Binding-site contacts:
Ligand atom C8 contacts residue ALA134 of chain 2.B at 4.1 Å (hydrophobic).
Ligand atom C6 contacts residue LYS133 of chain 2.B at 4.2 Å.
Ligand atom C1 contacts residue LYS133 of chain 2.B at 3.3 Å.
Ligand atom O7 contacts residue ASN136 of chain 2.B at 4.4 Å.
Ligand atom C8 contacts residue ARG221 of chain 2.B at 4.2 Å.
Ligand atom C7 contacts residue LYS133 of chain 2.B at 3.9 Å.
Ligand atom C6 contacts residue ASN140 of chain 2.B at 4.0 Å.
Ligand atom C8 contacts residue LYS133 of chain 2.B at 3.9 Å.
Ligand atom C2 contacts residue LYS133 of chain 2.B at 3.7 Å.
Ligand atom N2 contacts residue ASN136 of chain 2.B at 2.9 Å (h-bond).
Ligand atom O6 contacts residue ASN140 of chain 2.B at 2.7 Å (h-bond).
Ligand atom O5 contacts residue ASN136 of chain 2.B at 2.4 Å (h-bond).
Ligand atom C3 contacts residue LYS133 of chain 2.B at 4.3 Å.
Ligand atom C2 contacts residue ASN136 of chain 2.B at 2.5 Å.
Ligand atom C1 contacts residue ASN136 of chain 2.B at 1.4 Å.
Ligand atom N2 contacts residue LYS133 of chain 2.B at 2.9 Å (salt-bridge).
Ligand atom C3 contacts residue ASN136 of chain 2.B at 3.8 Å.
Ligand atom C4 contacts residue ASN136 of chain 2.B at 4.3 Å.
Ligand atom C5 contacts residue ASN136 of chain 2.B at 3.6 Å.
Ligand atom O5 contacts residue ASN140 of chain 2.B at 3.7 Å.
Ligand atom C5 contacts residue ASN140 of chain 2.B at 4.4 Å.
Ligand atom C5 contacts residue LYS133 of chain 2.B at 4.2 Å.
Ligand atom C7 contacts residue ASN136 of chain 2.B at 3.9 Å.

The protein below binds the small molecule below.
Small molecule (SMILES): CC(=O)N[C@@H]1[C@@H](O)[C@H](O)[C@@H](CO)O[C@H]1O

Sequence of chain 2.B:
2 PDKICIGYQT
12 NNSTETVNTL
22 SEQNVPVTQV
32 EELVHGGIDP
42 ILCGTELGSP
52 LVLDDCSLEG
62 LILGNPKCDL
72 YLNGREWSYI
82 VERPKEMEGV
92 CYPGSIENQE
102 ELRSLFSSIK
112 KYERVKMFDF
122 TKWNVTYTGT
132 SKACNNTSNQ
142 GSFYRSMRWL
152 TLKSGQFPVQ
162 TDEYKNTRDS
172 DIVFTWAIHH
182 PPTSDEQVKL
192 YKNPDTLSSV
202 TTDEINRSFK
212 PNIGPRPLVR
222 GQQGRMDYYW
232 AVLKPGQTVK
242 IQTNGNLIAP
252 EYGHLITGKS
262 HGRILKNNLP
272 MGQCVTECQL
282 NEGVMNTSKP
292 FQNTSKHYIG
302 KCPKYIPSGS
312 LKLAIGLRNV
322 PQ